This small molecule binds to this protein.
Small molecule (SMILES): CC(=O)N[C@@H]1[C@@H](O)[C@H](O)[C@@H](CO)O[C@H]1O

Sequence of chain 1.C:
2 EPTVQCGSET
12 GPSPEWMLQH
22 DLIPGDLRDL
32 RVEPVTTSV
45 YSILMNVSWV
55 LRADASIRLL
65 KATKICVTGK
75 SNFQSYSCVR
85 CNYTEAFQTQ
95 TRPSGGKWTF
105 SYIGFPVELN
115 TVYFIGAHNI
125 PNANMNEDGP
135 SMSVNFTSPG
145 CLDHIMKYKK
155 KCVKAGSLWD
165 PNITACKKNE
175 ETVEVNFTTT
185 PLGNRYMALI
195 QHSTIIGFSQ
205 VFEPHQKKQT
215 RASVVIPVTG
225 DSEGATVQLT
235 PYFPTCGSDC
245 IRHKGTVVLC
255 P

Sequence of chain 1.B:
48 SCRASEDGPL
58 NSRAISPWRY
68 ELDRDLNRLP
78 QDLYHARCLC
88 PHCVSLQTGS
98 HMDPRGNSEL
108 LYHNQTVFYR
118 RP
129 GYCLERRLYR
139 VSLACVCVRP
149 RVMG

Binding-site contacts:
Ligand atom C2 contacts residue ASN111 of chain 1.B at 2.5 Å.
Ligand atom C6 contacts residue ASN111 of chain 1.B at 4.4 Å.
Ligand atom C6 contacts residue ARG138 of chain 1.B at 3.3 Å.
Ligand atom N2 contacts residue ASN111 of chain 1.B at 2.9 Å (h-bond).
Ligand atom O7 contacts residue TYR80 of chain 1.C at 3.9 Å.
Ligand atom O7 contacts residue SER79 of chain 1.C at 3.4 Å.
Ligand atom N2 contacts residue LEU136 of chain 1.B at 3.7 Å.
Ligand atom C2 contacts residue LEU136 of chain 1.B at 3.5 Å (hydrophobic).
Ligand atom C7 contacts residue TYR80 of chain 1.C at 4.3 Å (hydrophobic).
Ligand atom O5 contacts residue LEU136 of chain 1.B at 3.9 Å.
Ligand atom O6 contacts residue ARG138 of chain 1.B at 3.1 Å (salt-bridge).
Ligand atom O7 contacts residue ASN111 of chain 1.B at 3.8 Å.
Ligand atom C1 contacts residue ASN111 of chain 1.B at 1.4 Å.
Ligand atom C8 contacts residue TYR80 of chain 1.C at 3.9 Å (hydrophobic).
Ligand atom O7 contacts residue GLN78 of chain 1.C at 2.7 Å (h-bond).
Ligand atom C1 contacts residue GLN78 of chain 1.C at 4.1 Å.
Ligand atom C4 contacts residue ASN111 of chain 1.B at 4.3 Å.
Ligand atom C3 contacts residue ASN111 of chain 1.B at 3.8 Å.
Ligand atom C1 contacts residue LEU136 of chain 1.B at 3.8 Å (hydrophobic).
Ligand atom O5 contacts residue ASN111 of chain 1.B at 2.4 Å (h-bond).
Ligand atom C7 contacts residue SER79 of chain 1.C at 4.4 Å.
Ligand atom C7 contacts residue ASN111 of chain 1.B at 3.5 Å.
Ligand atom C7 contacts residue GLN78 of chain 1.C at 3.9 Å.
Ligand atom C5 contacts residue ASN111 of chain 1.B at 3.7 Å.